Binding-site contacts:
Ligand atom C3 contacts residue ASN848 of chain 1.A at 3.8 Å.
Ligand atom O4 contacts residue ARG851 of chain 1.A at 3.2 Å (salt-bridge).
Ligand atom C8 contacts residue ASP872 of chain 1.A at 3.9 Å.
Ligand atom O7 contacts residue LYS814 of chain 1.A at 4.1 Å.
Ligand atom C1 contacts residue SER850 of chain 1.A at 3.5 Å.
Ligand atom C1 contacts residue ASN848 of chain 1.A at 1.4 Å.
Ligand atom N2 contacts residue ASN848 of chain 1.A at 2.9 Å (h-bond).
Ligand atom C6 contacts residue SER826 of chain 1.A at 3.8 Å.
Ligand atom C7 contacts residue ASN848 of chain 1.A at 3.7 Å.
Ligand atom C8 contacts residue ARG851 of chain 1.A at 3.4 Å.
Ligand atom C5 contacts residue SER850 of chain 1.A at 3.7 Å.
Ligand atom C5 contacts residue ASN848 of chain 1.A at 3.7 Å.
Ligand atom O5 contacts residue ARG851 of chain 1.A at 4.2 Å.
Ligand atom O5 contacts residue SER850 of chain 1.A at 3.6 Å.
Ligand atom C5 contacts residue ARG851 of chain 1.A at 4.2 Å.
Ligand atom C3 contacts residue ASP872 of chain 1.A at 4.2 Å.
Ligand atom C4 contacts residue ARG851 of chain 1.A at 4.3 Å.
Ligand atom O7 contacts residue ASN848 of chain 1.A at 4.1 Å.
Ligand atom C2 contacts residue ARG851 of chain 1.A at 3.8 Å.
Ligand atom O6 contacts residue SER827 of chain 1.A at 3.8 Å.
Ligand atom C1 contacts residue SER826 of chain 1.A at 4.4 Å.
Ligand atom C6 contacts residue ARG851 of chain 1.A at 4.2 Å.
Ligand atom O3 contacts residue LYS814 of chain 1.A at 4.2 Å.
Ligand atom O5 contacts residue ASN848 of chain 1.A at 2.4 Å (h-bond).
Ligand atom C7 contacts residue ARG851 of chain 1.A at 3.9 Å.
Ligand atom C1 contacts residue ASP872 of chain 1.A at 4.3 Å.
Ligand atom C7 contacts residue ASP872 of chain 1.A at 4.1 Å.
Ligand atom C1 contacts residue ARG851 of chain 1.A at 4.0 Å.
Ligand atom O6 contacts residue SER753 of chain 1.A at 4.4 Å.
Ligand atom O6 contacts residue SER826 of chain 1.A at 2.5 Å (h-bond).
Ligand atom C2 contacts residue ASP872 of chain 1.A at 4.1 Å.
Ligand atom N2 contacts residue ASP872 of chain 1.A at 3.2 Å (salt-bridge).
Ligand atom O7 contacts residue ARG851 of chain 1.A at 4.3 Å.
Ligand atom O5 contacts residue SER826 of chain 1.A at 3.5 Å (h-bond).
Ligand atom C8 contacts residue VAL894 of chain 1.A at 4.0 Å (hydrophobic).
Ligand atom N2 contacts residue ARG851 of chain 1.A at 4.3 Å.
Ligand atom C2 contacts residue ASN848 of chain 1.A at 2.5 Å.
Ligand atom C5 contacts residue SER826 of chain 1.A at 4.2 Å.
Ligand atom O6 contacts residue SER850 of chain 1.A at 4.4 Å.
Ligand atom C4 contacts residue ASN848 of chain 1.A at 4.2 Å.

This protein binds this small molecule.
Small molecule (SMILES): CC(=O)N[C@H]1[C@H](O[C@H]2[C@H](O)[C@@H](NC(C)=O)CO[C@@H]2CO)O[C@H](CO)[C@@H](O[C@@H]2O[C@H](CO)[C@@H](O)[C@H](O)[C@@H]2O)[C@@H]1O

Sequence of chain 1.A:
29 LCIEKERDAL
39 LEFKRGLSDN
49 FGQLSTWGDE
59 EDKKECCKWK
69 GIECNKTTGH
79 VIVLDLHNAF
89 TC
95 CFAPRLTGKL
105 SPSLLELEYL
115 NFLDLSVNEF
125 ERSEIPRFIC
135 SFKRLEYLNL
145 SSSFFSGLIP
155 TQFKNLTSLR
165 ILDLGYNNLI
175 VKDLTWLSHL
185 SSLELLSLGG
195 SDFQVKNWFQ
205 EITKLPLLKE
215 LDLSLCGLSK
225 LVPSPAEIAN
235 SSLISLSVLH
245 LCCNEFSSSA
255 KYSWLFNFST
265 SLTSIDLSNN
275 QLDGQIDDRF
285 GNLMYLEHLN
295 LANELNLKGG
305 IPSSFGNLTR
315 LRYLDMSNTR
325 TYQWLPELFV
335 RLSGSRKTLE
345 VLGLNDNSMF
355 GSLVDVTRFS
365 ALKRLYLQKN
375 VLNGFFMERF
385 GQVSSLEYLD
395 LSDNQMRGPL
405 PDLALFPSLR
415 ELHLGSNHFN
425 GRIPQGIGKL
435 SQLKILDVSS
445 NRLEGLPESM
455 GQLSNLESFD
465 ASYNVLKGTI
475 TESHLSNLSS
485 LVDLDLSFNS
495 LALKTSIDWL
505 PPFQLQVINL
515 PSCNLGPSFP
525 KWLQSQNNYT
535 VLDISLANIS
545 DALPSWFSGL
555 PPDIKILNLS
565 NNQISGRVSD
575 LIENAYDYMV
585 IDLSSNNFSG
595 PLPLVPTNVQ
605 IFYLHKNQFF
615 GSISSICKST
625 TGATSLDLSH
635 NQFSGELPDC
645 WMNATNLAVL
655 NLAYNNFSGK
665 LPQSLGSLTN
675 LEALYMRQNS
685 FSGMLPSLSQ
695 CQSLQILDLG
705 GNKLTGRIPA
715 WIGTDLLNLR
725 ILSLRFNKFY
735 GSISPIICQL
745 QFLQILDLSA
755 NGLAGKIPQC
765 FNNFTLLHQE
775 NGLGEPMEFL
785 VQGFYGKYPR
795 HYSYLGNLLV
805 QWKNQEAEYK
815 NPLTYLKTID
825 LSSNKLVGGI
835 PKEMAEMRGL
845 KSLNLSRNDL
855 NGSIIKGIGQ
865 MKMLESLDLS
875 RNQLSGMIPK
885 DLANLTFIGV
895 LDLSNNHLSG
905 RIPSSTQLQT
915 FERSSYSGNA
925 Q